Binding-site contacts:
Ligand atom C2 contacts residue SER311 of chain 1.B at 4.2 Å.
Ligand atom C3 contacts residue SER311 of chain 1.B at 4.2 Å.
Ligand atom C5 contacts residue ASN310 of chain 1.B at 3.5 Å.
Ligand atom N2 contacts residue ASN146 of chain 1.B at 3.0 Å (h-bond).
Ligand atom C8 contacts residue SER311 of chain 1.B at 4.0 Å.
Ligand atom C1 contacts residue ASN146 of chain 1.B at 1.4 Å.
Ligand atom C1 contacts residue SER311 of chain 1.B at 4.0 Å.
Ligand atom C4 contacts residue ASN310 of chain 1.B at 4.0 Å.
Ligand atom O7 contacts residue VAL138 of chain 1.B at 4.2 Å.
Ligand atom O4 contacts residue ASN310 of chain 1.B at 3.9 Å.
Ligand atom O7 contacts residue ASN244 of chain 1.B at 4.4 Å.
Ligand atom C6 contacts residue LYS136 of chain 1.B at 4.3 Å.
Ligand atom O3 contacts residue ARG246 of chain 1.B at 3.8 Å.
Ligand atom C8 contacts residue ASN244 of chain 1.B at 4.1 Å.
Ligand atom C4 contacts residue ASP95 of chain 1.B at 4.3 Å.
Ligand atom C8 contacts residue LEU145 of chain 1.B at 3.4 Å (hydrophobic).
Ligand atom C7 contacts residue VAL138 of chain 1.B at 4.3 Å (hydrophobic).
Ligand atom C3 contacts residue ASN310 of chain 1.B at 3.9 Å.
Ligand atom C5 contacts residue ASN146 of chain 1.B at 3.6 Å.
Ligand atom C3 contacts residue CYS309 of chain 1.B at 4.3 Å (hydrophobic).
Ligand atom O5 contacts residue ASN310 of chain 1.B at 4.2 Å.
Ligand atom O5 contacts residue ASN146 of chain 1.B at 2.2 Å (h-bond).
Ligand atom C4 contacts residue ASN146 of chain 1.B at 4.2 Å.
Ligand atom C8 contacts residue VAL138 of chain 1.B at 4.0 Å (hydrophobic).
Ligand atom O3 contacts residue CYS309 of chain 1.B at 3.1 Å (h-bond).
Ligand atom O3 contacts residue ASN310 of chain 1.B at 4.4 Å.
Ligand atom C2 contacts residue ASN146 of chain 1.B at 2.5 Å.
Ligand atom C8 contacts residue PHE243 of chain 1.B at 4.1 Å (hydrophobic).
Ligand atom O6 contacts residue LYS136 of chain 1.B at 3.1 Å (salt-bridge).
Ligand atom O7 contacts residue PRO96 of chain 1.B at 3.7 Å.
Ligand atom C6 contacts residue ASN310 of chain 1.B at 4.4 Å.
Ligand atom C7 contacts residue ASN146 of chain 1.B at 3.8 Å.
Ligand atom O4 contacts residue ARG246 of chain 1.B at 3.6 Å.
Ligand atom C4 contacts residue ARG246 of chain 1.B at 4.5 Å.
Ligand atom C1 contacts residue ASN310 of chain 1.B at 4.2 Å.
Ligand atom O7 contacts residue ASN146 of chain 1.B at 4.0 Å.
Ligand atom N2 contacts residue SER311 of chain 1.B at 3.3 Å (h-bond).
Ligand atom C3 contacts residue ASN146 of chain 1.B at 3.8 Å.
Ligand atom O5 contacts residue LYS136 of chain 1.B at 3.9 Å.
Ligand atom C7 contacts residue SER311 of chain 1.B at 4.2 Å.

A small-molecule ligand and the protein it binds are described below.
Small molecule (SMILES): CC(=O)N[C@@H]1[C@@H](O)[C@H](O)[C@@H](CO)O[C@H]1O

Sequence of chain 1.B:
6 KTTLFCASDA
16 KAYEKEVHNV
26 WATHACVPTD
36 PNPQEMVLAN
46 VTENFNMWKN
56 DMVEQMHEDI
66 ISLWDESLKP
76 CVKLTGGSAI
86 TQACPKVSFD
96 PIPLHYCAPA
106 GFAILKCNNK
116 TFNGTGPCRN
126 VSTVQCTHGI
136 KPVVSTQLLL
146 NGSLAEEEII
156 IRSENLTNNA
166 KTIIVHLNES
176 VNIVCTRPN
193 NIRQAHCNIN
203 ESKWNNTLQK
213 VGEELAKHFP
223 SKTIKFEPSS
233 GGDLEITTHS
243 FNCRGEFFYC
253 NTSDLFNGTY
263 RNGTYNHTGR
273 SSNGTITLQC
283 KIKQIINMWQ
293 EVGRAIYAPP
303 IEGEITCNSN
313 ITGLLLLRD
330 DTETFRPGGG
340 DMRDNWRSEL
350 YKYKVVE